Binding-site contacts:
Ligand atom O7 contacts residue ASN141 of chain 1.D at 2.8 Å (h-bond).
Ligand atom O5 contacts residue TRP187 of chain 1.D at 3.8 Å.
Ligand atom O4 contacts residue HIS204 of chain 1.D at 4.0 Å.
Ligand atom C3 contacts residue TRP187 of chain 1.D at 3.9 Å (hydrophobic).
Ligand atom C3 contacts residue ASN141 of chain 1.D at 3.8 Å.
Ligand atom C5 contacts residue THR143 of chain 1.D at 4.1 Å.
Ligand atom C5 contacts residue TRP184 of chain 1.D at 3.8 Å (hydrophobic).
Ligand atom C5 contacts residue ASN141 of chain 1.D at 3.7 Å.
Ligand atom C2 contacts residue ASN141 of chain 1.D at 2.5 Å.
Ligand atom O5 contacts residue TRP184 of chain 1.D at 3.9 Å.
Ligand atom O7 contacts residue HIS186 of chain 1.D at 3.0 Å.
Ligand atom O6 contacts residue HIS186 of chain 1.D at 4.0 Å.
Ligand atom O5 contacts residue ASN141 of chain 1.D at 2.4 Å (h-bond).
Ligand atom O6 contacts residue THR143 of chain 1.D at 3.3 Å.
Ligand atom C1 contacts residue LYS185 of chain 1.D at 3.8 Å.
Ligand atom N2 contacts residue ASN141 of chain 1.D at 2.8 Å (h-bond).
Ligand atom C8 contacts residue ILE206 of chain 1.D at 3.8 Å (hydrophobic).
Ligand atom O5 contacts residue LYS185 of chain 1.D at 3.8 Å.
Ligand atom C6 contacts residue THR143 of chain 1.D at 3.8 Å.
Ligand atom C7 contacts residue ASN141 of chain 1.D at 3.0 Å.
Ligand atom C7 contacts residue ILE206 of chain 1.D at 3.9 Å (hydrophobic).
Ligand atom C3 contacts residue HIS204 of chain 1.D at 4.0 Å.
Ligand atom C6 contacts residue TRP184 of chain 1.D at 4.0 Å (hydrophobic).
Ligand atom C6 contacts residue LYS185 of chain 1.D at 3.9 Å.
Ligand atom O2 contacts residue TRP187 of chain 1.D at 3.5 Å (h-bond).
Ligand atom C1 contacts residue HIS186 of chain 1.D at 3.7 Å.
Ligand atom O3 contacts residue HIS186 of chain 1.D at 3.0 Å (h-bond).
Ligand atom C1 contacts residue ASN141 of chain 1.D at 1.4 Å.
Ligand atom C2 contacts residue HIS186 of chain 1.D at 3.9 Å.
Ligand atom O4 contacts residue TRP187 of chain 1.D at 3.9 Å.
Ligand atom N2 contacts residue ILE206 of chain 1.D at 3.9 Å.
Ligand atom O3 contacts residue TRP187 of chain 1.D at 3.9 Å.
Ligand atom N2 contacts residue HIS186 of chain 1.D at 3.7 Å.
Ligand atom O7 contacts residue THR202 of chain 1.D at 3.8 Å.
Ligand atom C2 contacts residue HIS186 of chain 1.D at 4.2 Å.
Ligand atom C7 contacts residue HIS186 of chain 1.D at 3.3 Å.
Ligand atom C8 contacts residue HIS186 of chain 1.D at 3.6 Å.
Ligand atom O2 contacts residue HIS186 of chain 1.D at 4.0 Å.
Ligand atom O6 contacts residue TRP187 of chain 1.D at 3.6 Å.
Ligand atom C4 contacts residue TRP184 of chain 1.D at 4.1 Å (hydrophobic).

Sequence of chain 1.D:
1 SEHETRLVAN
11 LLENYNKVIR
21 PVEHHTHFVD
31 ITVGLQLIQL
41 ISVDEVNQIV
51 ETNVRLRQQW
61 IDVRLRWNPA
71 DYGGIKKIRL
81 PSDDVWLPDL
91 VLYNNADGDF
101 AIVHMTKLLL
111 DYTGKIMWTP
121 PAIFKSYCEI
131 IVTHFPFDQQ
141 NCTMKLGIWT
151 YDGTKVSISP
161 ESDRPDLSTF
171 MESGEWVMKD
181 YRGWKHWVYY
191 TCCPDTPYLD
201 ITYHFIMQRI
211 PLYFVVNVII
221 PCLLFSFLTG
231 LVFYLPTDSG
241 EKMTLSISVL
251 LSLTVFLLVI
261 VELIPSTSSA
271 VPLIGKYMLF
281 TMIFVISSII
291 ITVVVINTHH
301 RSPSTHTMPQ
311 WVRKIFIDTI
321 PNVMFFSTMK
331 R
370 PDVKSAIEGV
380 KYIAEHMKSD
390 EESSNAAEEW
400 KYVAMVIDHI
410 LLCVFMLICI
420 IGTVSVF

The small molecule below binds the protein below.
Small molecule (SMILES): CC(=O)N[C@H]1[C@H](O[C@H]2[C@H](O)[C@@H](NC(C)=O)CO[C@@H]2CO)O[C@H](CO)[C@@H](O[C@@H]2O[C@H](CO[C@H]3O[C@H](CO[C@H]4O[C@H](CO)[C@@H](O)[C@H](O)[C@@H]4O)[C@@H](O)[C@H](O)[C@@H]3O)[C@@H](O)[C@H](O)[C@@H]2O)[C@@H]1O